The small molecule below binds the protein below.
Small molecule (SMILES): Cc1cc(NC(=O)c2cnn3cccnc23)n(-c2ccccc2)n1

Binding-site contacts:
Ligand atom C05 contacts residue MET106 of chain 1.B at 3.6 Å (hydrophobic).
Ligand atom C05 contacts residue ALA52 of chain 1.B at 3.6 Å (hydrophobic).
Ligand atom C10 contacts residue VAL41 of chain 1.B at 3.6 Å (hydrophobic).
Ligand atom C05 contacts residue TYR103 of chain 1.B at 3.7 Å (hydrophobic).
Ligand atom O03 contacts residue MET106 of chain 1.B at 2.8 Å (h-bond).
Ligand atom C14 contacts residue MET106 of chain 1.B at 2.9 Å (hydrophobic).
Ligand atom N16 contacts residue MET33 of chain 1.B at 3.5 Å.
Ligand atom N07 contacts residue LEU159 of chain 1.B at 3.3 Å.
Ligand atom C21 contacts residue SER110 of chain 1.B at 3.8 Å.
Ligand atom C02 contacts residue MET33 of chain 1.B at 3.8 Å (hydrophobic).
Ligand atom N16 contacts residue GLY109 of chain 1.B at 3.5 Å.
Ligand atom C15 contacts residue MET33 of chain 1.B at 3.5 Å (hydrophobic).
Ligand atom N06 contacts residue LEU159 of chain 1.B at 3.6 Å.
Ligand atom C14 contacts residue MET33 of chain 1.B at 3.6 Å (hydrophobic).
Ligand atom N17 contacts residue GLY109 of chain 1.B at 3.8 Å.
Ligand atom O03 contacts residue TYR105 of chain 1.B at 3.7 Å.
Ligand atom C13 contacts residue MET33 of chain 1.B at 3.5 Å (hydrophobic).
Ligand atom C08 contacts residue LEU159 of chain 1.B at 3.1 Å (hydrophobic).
Ligand atom N17 contacts residue MET33 of chain 1.B at 3.8 Å.
Ligand atom C04 contacts residue ALA52 of chain 1.B at 3.5 Å (hydrophobic).
Ligand atom N06 contacts residue TYR103 of chain 1.B at 3.2 Å.
Ligand atom C14 contacts residue GLY109 of chain 1.B at 3.8 Å.
Ligand atom N09 contacts residue LEU159 of chain 1.B at 3.4 Å.
Ligand atom C22 contacts residue GLY34 of chain 1.B at 3.7 Å.
Ligand atom C15 contacts residue MET106 of chain 1.B at 3.6 Å (hydrophobic).
Ligand atom C05 contacts residue VAL104 of chain 1.B at 3.4 Å (hydrophobic).
Ligand atom C23 contacts residue GLY34 of chain 1.B at 3.5 Å.
Ligand atom C04 contacts residue LEU159 of chain 1.B at 3.4 Å (hydrophobic).
Ligand atom C05 contacts residue LEU159 of chain 1.B at 3.7 Å (hydrophobic).
Ligand atom C20 contacts residue ASP113 of chain 1.B at 3.8 Å.
Ligand atom C11 contacts residue ASP170 of chain 1.B at 3.7 Å.
Ligand atom N09 contacts residue VAL41 of chain 1.B at 3.7 Å.
Ligand atom C21 contacts residue ASP113 of chain 1.B at 3.8 Å.
Ligand atom N01 contacts residue MET33 of chain 1.B at 3.6 Å.
Ligand atom O03 contacts residue ALA52 of chain 1.B at 3.5 Å.
Ligand atom C20 contacts residue SER110 of chain 1.B at 3.7 Å.
Ligand atom C02 contacts residue ALA52 of chain 1.B at 3.6 Å (hydrophobic).
Ligand atom C14 contacts residue TYR105 of chain 1.B at 3.8 Å (hydrophobic).
Ligand atom C12 contacts residue LEU159 of chain 1.B at 3.8 Å (hydrophobic).
Ligand atom C15 contacts residue GLY109 of chain 1.B at 3.5 Å.

Sequence of chain 1.B:
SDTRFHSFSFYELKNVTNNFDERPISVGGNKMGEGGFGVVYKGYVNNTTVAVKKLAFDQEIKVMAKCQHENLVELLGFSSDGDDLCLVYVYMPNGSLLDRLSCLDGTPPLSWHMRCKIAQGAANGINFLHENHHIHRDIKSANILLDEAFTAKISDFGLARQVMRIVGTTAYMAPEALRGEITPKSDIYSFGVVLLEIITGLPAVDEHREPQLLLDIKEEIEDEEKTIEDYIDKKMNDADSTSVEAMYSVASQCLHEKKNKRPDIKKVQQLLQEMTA